This small molecule binds to this protein.
Small molecule (SMILES): C[C@@H]1O[C@H](O)[C@@H](O)[C@H](O)[C@@H]1O

Binding-site contacts:
Ligand atom O3 contacts residue TRP283 of chain 1.C at 4.4 Å.
Ligand atom C4 contacts residue GLU39 of chain 1.C at 4.0 Å.
Ligand atom O4 contacts residue HIS87 of chain 1.C at 2.7 Å (h-bond).
Ligand atom C3 contacts residue HIS87 of chain 1.C at 3.8 Å.
Ligand atom O1 contacts residue ASP200 of chain 1.C at 2.2 Å (salt-bridge).
Ligand atom C3 contacts residue GLU39 of chain 1.C at 3.6 Å.
Ligand atom C1 contacts residue TYR131 of chain 1.C at 4.4 Å (hydrophobic).
Ligand atom C2 contacts residue HIS88 of chain 1.C at 3.6 Å.
Ligand atom O4 contacts residue ASP200 of chain 1.C at 4.2 Å.
Ligand atom O1 contacts residue TRP198 of chain 1.C at 4.1 Å.
Ligand atom O5 contacts residue ASP200 of chain 1.C at 4.2 Å.
Ligand atom O3 contacts residue HIS88 of chain 1.C at 4.2 Å.
Ligand atom C3 contacts residue TRP40 of chain 1.C at 4.1 Å (hydrophobic).
Ligand atom C2 contacts residue TYR131 of chain 1.C at 4.3 Å (hydrophobic).
Ligand atom C5 contacts residue TRP283 of chain 1.C at 3.6 Å (hydrophobic).
Ligand atom C4 contacts residue HIS18 of chain 1.C at 3.3 Å.
Ligand atom O3 contacts residue TRP40 of chain 1.C at 3.3 Å (h-bond).
Ligand atom C2 contacts residue TRP40 of chain 1.C at 4.3 Å (hydrophobic).
Ligand atom C6 contacts residue MET16 of chain 1.C at 4.1 Å (hydrophobic).
Ligand atom C5 contacts residue HIS18 of chain 1.C at 4.0 Å.
Ligand atom C3 contacts residue TRP283 of chain 1.C at 4.2 Å (hydrophobic).
Ligand atom O3 contacts residue GLU39 of chain 1.C at 2.7 Å (salt-bridge).
Ligand atom C6 contacts residue HIS18 of chain 1.C at 3.6 Å.
Ligand atom O2 contacts residue HIS88 of chain 1.C at 3.2 Å (h-bond).
Ligand atom C4 contacts residue HIS87 of chain 1.C at 3.7 Å.
Ligand atom C2 contacts residue HIS87 of chain 1.C at 3.9 Å.
Ligand atom C1 contacts residue ASP200 of chain 1.C at 2.8 Å.
Ligand atom C2 contacts residue ASP200 of chain 1.C at 3.2 Å.
Ligand atom O4 contacts residue TYR131 of chain 1.C at 3.8 Å.
Ligand atom O2 contacts residue ASP200 of chain 1.C at 3.7 Å.
Ligand atom C6 contacts residue TRP198 of chain 1.C at 4.2 Å (hydrophobic).
Ligand atom O4 contacts residue HIS18 of chain 1.C at 2.8 Å (h-bond).
Ligand atom O2 contacts residue TRP40 of chain 1.C at 3.5 Å (h-bond).
Ligand atom O1 contacts residue TYR131 of chain 1.C at 3.4 Å.
Ligand atom C6 contacts residue TRP283 of chain 1.C at 3.8 Å (hydrophobic).
Ligand atom C4 contacts residue TRP283 of chain 1.C at 3.8 Å (hydrophobic).
Ligand atom O3 contacts residue HIS87 of chain 1.C at 3.1 Å (h-bond).

Sequence of chain 1.C:
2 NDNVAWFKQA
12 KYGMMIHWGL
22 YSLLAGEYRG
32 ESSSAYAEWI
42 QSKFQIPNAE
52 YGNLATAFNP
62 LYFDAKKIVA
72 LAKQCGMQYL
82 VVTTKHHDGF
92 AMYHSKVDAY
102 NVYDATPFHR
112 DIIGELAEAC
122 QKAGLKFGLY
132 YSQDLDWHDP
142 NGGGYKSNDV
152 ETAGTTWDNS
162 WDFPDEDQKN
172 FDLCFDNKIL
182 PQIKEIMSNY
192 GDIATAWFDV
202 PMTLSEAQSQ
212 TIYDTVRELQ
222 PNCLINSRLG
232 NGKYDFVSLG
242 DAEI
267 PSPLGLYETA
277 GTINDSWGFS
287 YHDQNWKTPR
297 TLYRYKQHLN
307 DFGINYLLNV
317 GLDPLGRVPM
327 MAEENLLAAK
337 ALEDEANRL